Binding-site contacts:
Ligand atom O3' contacts residue ASP31 of chain 1.A at 3.0 Å (salt-bridge).
Ligand atom O1B contacts residue GLY14 of chain 1.A at 3.5 Å (h-bond).
Ligand atom O2G contacts residue GLY13 of chain 1.A at 3.4 Å.
Ligand atom O6 contacts residue ASN117 of chain 1.A at 3.4 Å (h-bond).
Ligand atom O6 contacts residue ALA147 of chain 1.A at 2.9 Å (h-bond).
Ligand atom O1B contacts residue LYS17 of chain 1.A at 2.8 Å (salt-bridge).
Ligand atom O2B contacts residue LYS17 of chain 1.A at 3.5 Å (salt-bridge).
Ligand atom O2' contacts residue VAL30 of chain 1.A at 2.7 Å (h-bond).
Ligand atom O1G contacts residue THR36 of chain 1.A at 2.9 Å (h-bond).
Ligand atom O2B contacts residue MG1 of chain 1.F at 2.0 Å.
Ligand atom O1B contacts residue VAL15 of chain 1.A at 3.3 Å (h-bond).
Ligand atom N7 contacts residue ASN117 of chain 1.A at 3.1 Å (h-bond).
Ligand atom N1 contacts residue ASP120 of chain 1.A at 2.8 Å (salt-bridge).
Ligand atom O6 contacts residue ASP120 of chain 1.A at 3.4 Å (salt-bridge).
Ligand atom O3A contacts residue GLY16 of chain 1.A at 3.1 Å (h-bond).
Ligand atom O3G contacts residue PRO35 of chain 1.A at 3.3 Å.
Ligand atom C6 contacts residue ASP120 of chain 1.A at 3.6 Å.
Ligand atom O1A contacts residue ALA19 of chain 1.A at 2.8 Å (h-bond).
Ligand atom O2' contacts residue ASP31 of chain 1.A at 3.1 Å (salt-bridge).
Ligand atom O1B contacts residue GLY16 of chain 1.A at 3.0 Å (h-bond).
Ligand atom O1A contacts residue GLY16 of chain 1.A at 3.3 Å.
Ligand atom C5' contacts residue GLY14 of chain 1.A at 3.6 Å.
Ligand atom C2' contacts residue VAL30 of chain 1.A at 3.5 Å (hydrophobic).
Ligand atom O2B contacts residue SER18 of chain 1.A at 2.9 Å (h-bond).
Ligand atom C8 contacts residue ALA19 of chain 1.A at 3.5 Å (hydrophobic).
Ligand atom O4' contacts residue LYS118 of chain 1.A at 3.2 Å (salt-bridge).
Ligand atom N2 contacts residue ASP120 of chain 1.A at 2.9 Å (salt-bridge).
Ligand atom O1A contacts residue SER18 of chain 1.A at 3.4 Å (h-bond).
Ligand atom C6 contacts residue LYS118 of chain 1.A at 3.6 Å.
Ligand atom N3B contacts residue GLY14 of chain 1.A at 3.1 Å (h-bond).
Ligand atom O6 contacts residue LYS118 of chain 1.A at 3.3 Å.
Ligand atom O2G contacts residue LYS17 of chain 1.A at 2.6 Å (salt-bridge).
Ligand atom N3B contacts residue MG1 of chain 1.F at 3.4 Å.
Ligand atom O2G contacts residue GLY61 of chain 1.A at 2.8 Å (h-bond).
Ligand atom O1G contacts residue MG1 of chain 1.F at 2.0 Å.
Ligand atom O2' contacts residue PHE29 of chain 1.A at 3.2 Å.
Ligand atom PB contacts residue LYS17 of chain 1.A at 3.6 Å.
Ligand atom PB contacts residue MG1 of chain 1.F at 3.2 Å.
Ligand atom O6 contacts residue SER146 of chain 1.A at 3.5 Å.
Ligand atom PG contacts residue MG1 of chain 1.F at 3.2 Å.

Sequence of chain 1.A:
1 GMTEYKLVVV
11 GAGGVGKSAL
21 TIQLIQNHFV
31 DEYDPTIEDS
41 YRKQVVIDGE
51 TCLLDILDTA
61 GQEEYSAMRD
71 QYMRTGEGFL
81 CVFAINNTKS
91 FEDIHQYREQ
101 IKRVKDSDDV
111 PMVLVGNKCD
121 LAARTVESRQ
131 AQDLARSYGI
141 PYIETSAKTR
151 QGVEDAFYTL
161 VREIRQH

A protein and the small-molecule ligand that binds it are described below.
Small molecule (SMILES): Nc1nc2c(ncn2[C@@H]2O[C@H](CO[P](=O)(O)O[P](=O)(O)NP(=O)(O)O)[C@@H](O)[C@H]2O)c(=O)[nH]1